A small-molecule ligand and the protein it binds are described below.
Small molecule (SMILES): CCC(=O)N1CC[C@H](n2cc(-c3ncnc4cc(OC)c(OC)cc34)c(-c3cccc(OC)c3)n2)C1

Binding-site contacts:
Ligand atom C25 contacts residue PRO101 of chain 1.A at 3.3 Å (hydrophobic).
Ligand atom C21 contacts residue MET100 of chain 1.A at 3.9 Å (hydrophobic).
Ligand atom C3 contacts residue LYS52 of chain 1.A at 3.6 Å.
Ligand atom C4 contacts residue VAL33 of chain 1.A at 3.8 Å (hydrophobic).
Ligand atom N4 contacts residue ALA50 of chain 1.A at 3.8 Å.
Ligand atom C12 contacts residue PHE30 of chain 1.A at 3.6 Å (hydrophobic).
Ligand atom N3 contacts residue ALA50 of chain 1.A at 3.6 Å.
Ligand atom C4 contacts residue THR97 of chain 1.A at 3.8 Å.
Ligand atom C17 contacts residue LEU151 of chain 1.A at 3.8 Å (hydrophobic).
Ligand atom C23 contacts residue MET100 of chain 1.A at 3.8 Å (hydrophobic).
Ligand atom C2 contacts residue LYS52 of chain 1.A at 3.6 Å.
Ligand atom C22 contacts residue LEU99 of chain 1.A at 3.8 Å (hydrophobic).
Ligand atom C6 contacts residue LYS52 of chain 1.A at 3.6 Å.
Ligand atom C25 contacts residue MET100 of chain 1.A at 3.6 Å (hydrophobic).
Ligand atom C15 contacts residue CYS104 of chain 1.A at 3.0 Å (hydrophobic).
Ligand atom C3 contacts residue THR97 of chain 1.A at 3.3 Å.
Ligand atom C24 contacts residue LEU151 of chain 1.A at 3.7 Å (hydrophobic).
Ligand atom C4 contacts residue ALA50 of chain 1.A at 3.9 Å (hydrophobic).
Ligand atom O contacts residue LYS52 of chain 1.A at 3.7 Å.
Ligand atom C25 contacts residue LEU25 of chain 1.A at 3.7 Å (hydrophobic).
Ligand atom C1 contacts residue LYS52 of chain 1.A at 3.7 Å.
Ligand atom C2 contacts residue THR97 of chain 1.A at 3.5 Å.
Ligand atom C24 contacts residue MET100 of chain 1.A at 3.8 Å (hydrophobic).
Ligand atom N4 contacts residue LEU151 of chain 1.A at 3.4 Å.
Ligand atom C22 contacts residue LEU25 of chain 1.A at 3.8 Å (hydrophobic).
Ligand atom C contacts residue LEU95 of chain 1.A at 3.4 Å (hydrophobic).
Ligand atom C24 contacts residue GLN98 of chain 1.A at 3.5 Å.
Ligand atom C16 contacts residue CYS104 of chain 1.A at 1.8 Å (hydrophobic).
Ligand atom N3 contacts residue LEU99 of chain 1.A at 3.9 Å.
Ligand atom C11 contacts residue PHE30 of chain 1.A at 3.6 Å (hydrophobic).
Ligand atom O contacts residue GLU69 of chain 1.A at 3.6 Å.
Ligand atom C24 contacts residue ALA50 of chain 1.A at 3.5 Å (hydrophobic).
Ligand atom O2 contacts residue LEU25 of chain 1.A at 3.5 Å.
Ligand atom C22 contacts residue MET100 of chain 1.A at 3.1 Å (hydrophobic).
Ligand atom C3 contacts residue ALA50 of chain 1.A at 3.8 Å (hydrophobic).
Ligand atom C15 contacts residue ARG148 of chain 1.A at 3.7 Å.
Ligand atom N3 contacts residue MET100 of chain 1.A at 3.0 Å (h-bond).
Ligand atom C contacts residue MET73 of chain 1.A at 3.5 Å (hydrophobic).
Ligand atom C21 contacts residue LEU25 of chain 1.A at 3.6 Å (hydrophobic).
Ligand atom C16 contacts residue ASP107 of chain 1.A at 3.9 Å.

Sequence of chain 1.A:
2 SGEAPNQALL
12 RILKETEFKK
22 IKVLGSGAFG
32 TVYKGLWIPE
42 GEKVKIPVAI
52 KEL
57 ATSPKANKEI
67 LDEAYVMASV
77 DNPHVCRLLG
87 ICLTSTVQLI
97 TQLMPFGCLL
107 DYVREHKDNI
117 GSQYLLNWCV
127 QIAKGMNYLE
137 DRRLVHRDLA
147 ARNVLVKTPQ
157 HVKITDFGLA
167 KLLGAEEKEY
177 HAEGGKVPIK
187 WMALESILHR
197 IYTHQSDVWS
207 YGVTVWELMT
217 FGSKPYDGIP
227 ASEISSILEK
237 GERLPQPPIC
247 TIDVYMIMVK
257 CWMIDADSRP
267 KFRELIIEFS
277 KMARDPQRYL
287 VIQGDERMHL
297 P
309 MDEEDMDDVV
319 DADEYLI